Binding-site contacts:
Ligand atom C1 contacts residue NAG1 of chain 50.N at 1.7 Å.
Ligand atom O2 contacts residue HIS2 of chain 50.B at 3.4 Å (h-bond).
Ligand atom C3 contacts residue BMA1 of chain 50.P at 2.5 Å.
Ligand atom O4 contacts residue BMA1 of chain 50.P at 4.0 Å.
Ligand atom O2 contacts residue NAG1 of chain 50.N at 3.4 Å (h-bond).
Ligand atom C2 contacts residue BMA1 of chain 50.P at 3.2 Å.
Ligand atom C3 contacts residue NAG1 of chain 50.N at 4.1 Å.
Ligand atom O2 contacts residue BMA1 of chain 50.P at 3.0 Å (h-bond).
Ligand atom O3 contacts residue BMA1 of chain 50.P at 1.1 Å.
Ligand atom O5 contacts residue NAG1 of chain 50.N at 2.5 Å (h-bond).
Ligand atom C4 contacts residue BMA1 of chain 50.P at 3.6 Å.
Ligand atom C2 contacts residue NAG1 of chain 50.N at 2.9 Å.
Ligand atom C2 contacts residue HIS2 of chain 50.B at 4.5 Å.
Ligand atom O6 contacts residue NAG1 of chain 50.N at 4.5 Å.
Ligand atom C5 contacts residue NAG1 of chain 50.N at 3.8 Å.

Sequence of chain 50.B:
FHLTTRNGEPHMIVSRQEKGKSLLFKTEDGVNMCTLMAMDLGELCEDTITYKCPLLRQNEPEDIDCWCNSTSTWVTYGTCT

The small molecule below binds the protein below.
Small molecule (SMILES): OC[C@H]1O[C@@H](O)[C@@H](O)[C@@H](O)[C@@H]1O